This protein binds this small molecule.
Small molecule (SMILES): OCCc1ccc(O)c(O)c1

Binding-site contacts:
Ligand atom CAI contacts residue GLU571 of chain 1.B at 4.4 Å.
Ligand atom OAC contacts residue SER572 of chain 1.B at 4.1 Å.
Ligand atom CAD contacts residue PHE509 of chain 1.B at 4.2 Å (hydrophobic).
Ligand atom CAJ contacts residue GLU571 of chain 1.B at 3.8 Å.
Ligand atom OAA contacts residue MET481 of chain 1.B at 3.4 Å.
Ligand atom CAH contacts residue GLY624 of chain 1.B at 4.3 Å.
Ligand atom CAE contacts residue GLY510 of chain 1.B at 4.1 Å.
Ligand atom CAK contacts residue GLU508 of chain 1.B at 4.2 Å.
Ligand atom CAD contacts residue GLY510 of chain 1.B at 3.5 Å.
Ligand atom CAE contacts residue VAL622 of chain 1.B at 3.1 Å (hydrophobic).
Ligand atom OAB contacts residue GLU571 of chain 1.B at 4.2 Å.
Ligand atom OAA contacts residue GLU508 of chain 1.B at 4.0 Å.
Ligand atom CAJ contacts residue SER572 of chain 1.B at 4.1 Å.
Ligand atom CAE contacts residue PHE509 of chain 1.B at 4.4 Å (hydrophobic).
Ligand atom CAH contacts residue GLU508 of chain 1.B at 3.5 Å.
Ligand atom CAG contacts residue GLU508 of chain 1.B at 4.3 Å.
Ligand atom CAE contacts residue GLU508 of chain 1.B at 4.0 Å.
Ligand atom CAF contacts residue SER572 of chain 1.B at 4.0 Å.
Ligand atom CAG contacts residue GLY624 of chain 1.B at 4.4 Å.
Ligand atom CAI contacts residue GLY510 of chain 1.B at 3.5 Å.
Ligand atom OAB contacts residue GLY510 of chain 1.B at 3.2 Å.
Ligand atom CAD contacts residue VAL622 of chain 1.B at 3.2 Å (hydrophobic).
Ligand atom CAK contacts residue VAL622 of chain 1.B at 4.5 Å (hydrophobic).
Ligand atom CAF contacts residue GLU508 of chain 1.B at 4.2 Å.
Ligand atom OAC contacts residue GLU571 of chain 1.B at 2.9 Å (salt-bridge).
Ligand atom CAJ contacts residue GLY510 of chain 1.B at 4.3 Å.
Ligand atom CAI contacts residue PHE509 of chain 1.B at 4.4 Å (hydrophobic).
Ligand atom CAG contacts residue MET481 of chain 1.B at 3.8 Å (hydrophobic).

Sequence of chain 1.B:
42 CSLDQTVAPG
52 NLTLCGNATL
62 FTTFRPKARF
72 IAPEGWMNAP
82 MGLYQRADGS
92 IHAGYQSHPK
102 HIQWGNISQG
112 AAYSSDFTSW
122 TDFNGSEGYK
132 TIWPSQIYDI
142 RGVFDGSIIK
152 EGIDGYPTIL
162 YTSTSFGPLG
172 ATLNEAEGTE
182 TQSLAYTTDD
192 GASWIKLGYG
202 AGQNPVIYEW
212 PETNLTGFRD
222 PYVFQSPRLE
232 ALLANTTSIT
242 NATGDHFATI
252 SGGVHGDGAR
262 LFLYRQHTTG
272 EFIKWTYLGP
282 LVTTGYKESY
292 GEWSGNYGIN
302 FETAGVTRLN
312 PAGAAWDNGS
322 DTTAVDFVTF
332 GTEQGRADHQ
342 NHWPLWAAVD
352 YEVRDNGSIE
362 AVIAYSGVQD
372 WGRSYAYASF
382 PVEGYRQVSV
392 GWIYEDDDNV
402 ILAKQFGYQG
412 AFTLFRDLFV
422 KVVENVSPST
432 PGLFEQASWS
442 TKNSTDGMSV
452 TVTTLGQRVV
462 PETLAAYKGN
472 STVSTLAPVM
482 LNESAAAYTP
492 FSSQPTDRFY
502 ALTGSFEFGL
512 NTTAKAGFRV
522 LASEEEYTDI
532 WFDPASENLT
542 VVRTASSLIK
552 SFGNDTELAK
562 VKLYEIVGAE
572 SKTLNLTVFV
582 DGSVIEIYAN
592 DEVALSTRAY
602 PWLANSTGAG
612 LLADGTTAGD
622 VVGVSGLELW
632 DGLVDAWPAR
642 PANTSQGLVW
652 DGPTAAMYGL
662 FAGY